Sequence of chain 2.A:
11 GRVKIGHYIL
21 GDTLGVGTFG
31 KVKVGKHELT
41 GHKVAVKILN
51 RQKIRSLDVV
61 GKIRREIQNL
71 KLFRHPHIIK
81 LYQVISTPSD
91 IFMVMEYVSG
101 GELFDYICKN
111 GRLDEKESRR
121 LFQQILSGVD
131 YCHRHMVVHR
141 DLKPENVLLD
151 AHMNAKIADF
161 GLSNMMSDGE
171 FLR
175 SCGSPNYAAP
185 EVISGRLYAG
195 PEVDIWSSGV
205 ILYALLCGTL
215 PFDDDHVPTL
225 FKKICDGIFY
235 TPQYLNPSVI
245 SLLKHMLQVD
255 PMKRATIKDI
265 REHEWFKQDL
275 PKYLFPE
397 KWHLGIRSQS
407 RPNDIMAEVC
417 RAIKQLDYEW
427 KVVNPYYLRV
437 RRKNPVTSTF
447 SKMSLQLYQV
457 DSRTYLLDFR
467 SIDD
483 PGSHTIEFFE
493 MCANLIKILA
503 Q

This protein binds this small molecule.
Small molecule (SMILES): CN[C@@H]1C[C@H]2O[C@@](C)([C@@H]1OC)n1c3ccccc3c3c4c(c5c6ccccc6n2c5c31)C(=O)NC4

Binding-site contacts:
Ligand atom N4 contacts residue GLU145 of chain 2.A at 2.7 Å (salt-bridge).
Ligand atom C24 contacts residue GLU102 of chain 2.A at 3.4 Å.
Ligand atom C8 contacts residue LEU148 of chain 2.A at 3.6 Å (hydrophobic).
Ligand atom C3 contacts residue LEU24 of chain 2.A at 3.7 Å (hydrophobic).
Ligand atom C26 contacts residue GLY27 of chain 2.A at 3.4 Å.
Ligand atom C28 contacts residue GLU145 of chain 2.A at 2.7 Å.
Ligand atom C16 contacts residue VAL32 of chain 2.A at 3.7 Å (hydrophobic).
Ligand atom C3 contacts residue GLY101 of chain 2.A at 3.7 Å.
Ligand atom C2 contacts residue GLY101 of chain 2.A at 3.7 Å.
Ligand atom N4 contacts residue GLU102 of chain 2.A at 2.8 Å (salt-bridge).
Ligand atom O4 contacts residue LEU24 of chain 2.A at 3.6 Å.
Ligand atom C16 contacts residue ASP159 of chain 2.A at 3.2 Å.
Ligand atom C9 contacts residue ALA45 of chain 2.A at 3.5 Å (hydrophobic).
Ligand atom C6 contacts residue LEU148 of chain 2.A at 3.5 Å (hydrophobic).
Ligand atom C25 contacts residue LEU24 of chain 2.A at 3.3 Å (hydrophobic).
Ligand atom C28 contacts residue ASN146 of chain 2.A at 3.3 Å.
Ligand atom C15 contacts residue ASP159 of chain 2.A at 3.2 Å.
Ligand atom N1 contacts residue GLU96 of chain 2.A at 2.6 Å (salt-bridge).
Ligand atom C27 contacts residue ASN146 of chain 2.A at 2.9 Å.
Ligand atom O5 contacts residue VAL98 of chain 2.A at 2.8 Å (h-bond).
Ligand atom C8 contacts residue GLU96 of chain 2.A at 3.6 Å.
Ligand atom C20 contacts residue LEU24 of chain 2.A at 3.7 Å (hydrophobic).
Ligand atom C16 contacts residue GLY27 of chain 2.A at 3.7 Å.
Ligand atom C4 contacts residue VAL98 of chain 2.A at 3.2 Å (hydrophobic).
Ligand atom C14 contacts residue ALA158 of chain 2.A at 3.5 Å (hydrophobic).
Ligand atom N1 contacts residue ALA45 of chain 2.A at 3.3 Å.
Ligand atom C8 contacts residue ALA45 of chain 2.A at 3.7 Å (hydrophobic).
Ligand atom C4 contacts residue TYR97 of chain 2.A at 3.7 Å (hydrophobic).
Ligand atom C9 contacts residue GLU96 of chain 2.A at 3.7 Å.
Ligand atom C26 contacts residue VAL26 of chain 2.A at 3.5 Å (hydrophobic).
Ligand atom O5 contacts residue TYR97 of chain 2.A at 3.3 Å.
Ligand atom C4 contacts residue LEU24 of chain 2.A at 3.7 Å (hydrophobic).
Ligand atom C7 contacts residue LEU148 of chain 2.A at 3.3 Å (hydrophobic).
Ligand atom C10 contacts residue LEU148 of chain 2.A at 3.6 Å (hydrophobic).
Ligand atom C26 contacts residue GLY25 of chain 2.A at 3.6 Å.
Ligand atom C17 contacts residue VAL32 of chain 2.A at 3.7 Å (hydrophobic).
Ligand atom C27 contacts residue GLU145 of chain 2.A at 3.4 Å.
Ligand atom C23 contacts residue GLU102 of chain 2.A at 3.4 Å.
Ligand atom O4 contacts residue GLY25 of chain 2.A at 3.3 Å.
Ligand atom C3 contacts residue VAL98 of chain 2.A at 3.4 Å (hydrophobic).